Binding-site contacts:
Ligand atom OAA contacts residue PHE111 of chain 1.E at 3.2 Å.
Ligand atom CAG contacts residue ASP233 of chain 1.E at 4.0 Å.
Ligand atom OAA contacts residue PHE334 of chain 1.E at 3.7 Å.
Ligand atom CAI contacts residue PHE234 of chain 1.E at 3.9 Å (hydrophobic).
Ligand atom CAL contacts residue PHE111 of chain 1.E at 4.3 Å (hydrophobic).
Ligand atom OAD contacts residue PHE113 of chain 1.E at 4.2 Å.
Ligand atom CAH contacts residue ASP233 of chain 1.E at 4.5 Å.
Ligand atom OAD contacts residue TYR103 of chain 1.E at 3.7 Å.
Ligand atom CAN contacts residue GLY207 of chain 1.E at 4.5 Å.
Ligand atom CAU contacts residue PHE111 of chain 1.E at 3.9 Å (hydrophobic).
Ligand atom NAX contacts residue PHE111 of chain 1.E at 3.9 Å.
Ligand atom CAS contacts residue PHE111 of chain 1.E at 4.5 Å (hydrophobic).
Ligand atom OAB contacts residue GLY207 of chain 1.E at 4.5 Å.
Ligand atom OAC contacts residue PHE113 of chain 1.E at 3.2 Å.
Ligand atom CAO contacts residue PHE111 of chain 1.E at 3.5 Å (hydrophobic).
Ligand atom SAE contacts residue ASP417 of chain 1.E at 3.7 Å.

A protein and the small-molecule ligand that binds it are described below.
Small molecule (SMILES): O=C1/C(=C/c2cccc([N+](=O)[O-])c2O)SC(=S)N1Cc1ccccc1

Sequence of chain 1.E:
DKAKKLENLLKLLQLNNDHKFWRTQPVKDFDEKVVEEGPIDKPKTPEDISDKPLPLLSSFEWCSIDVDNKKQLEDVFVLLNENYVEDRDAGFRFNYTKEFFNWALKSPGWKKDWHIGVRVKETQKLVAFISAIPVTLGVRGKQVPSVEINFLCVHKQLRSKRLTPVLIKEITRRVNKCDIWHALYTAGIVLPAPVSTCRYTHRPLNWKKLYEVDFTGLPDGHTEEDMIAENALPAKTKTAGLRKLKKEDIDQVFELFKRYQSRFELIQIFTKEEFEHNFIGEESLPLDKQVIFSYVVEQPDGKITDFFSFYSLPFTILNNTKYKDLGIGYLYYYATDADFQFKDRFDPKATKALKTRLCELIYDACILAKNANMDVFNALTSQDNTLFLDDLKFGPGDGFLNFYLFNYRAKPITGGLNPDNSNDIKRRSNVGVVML